A small-molecule ligand and the protein it binds are described below.
Small molecule (SMILES): CC(=O)N[C@@H]1[C@@H](O)[C@H](O)[C@@H](CO)O[C@H]1O

Sequence of chain 1.B:
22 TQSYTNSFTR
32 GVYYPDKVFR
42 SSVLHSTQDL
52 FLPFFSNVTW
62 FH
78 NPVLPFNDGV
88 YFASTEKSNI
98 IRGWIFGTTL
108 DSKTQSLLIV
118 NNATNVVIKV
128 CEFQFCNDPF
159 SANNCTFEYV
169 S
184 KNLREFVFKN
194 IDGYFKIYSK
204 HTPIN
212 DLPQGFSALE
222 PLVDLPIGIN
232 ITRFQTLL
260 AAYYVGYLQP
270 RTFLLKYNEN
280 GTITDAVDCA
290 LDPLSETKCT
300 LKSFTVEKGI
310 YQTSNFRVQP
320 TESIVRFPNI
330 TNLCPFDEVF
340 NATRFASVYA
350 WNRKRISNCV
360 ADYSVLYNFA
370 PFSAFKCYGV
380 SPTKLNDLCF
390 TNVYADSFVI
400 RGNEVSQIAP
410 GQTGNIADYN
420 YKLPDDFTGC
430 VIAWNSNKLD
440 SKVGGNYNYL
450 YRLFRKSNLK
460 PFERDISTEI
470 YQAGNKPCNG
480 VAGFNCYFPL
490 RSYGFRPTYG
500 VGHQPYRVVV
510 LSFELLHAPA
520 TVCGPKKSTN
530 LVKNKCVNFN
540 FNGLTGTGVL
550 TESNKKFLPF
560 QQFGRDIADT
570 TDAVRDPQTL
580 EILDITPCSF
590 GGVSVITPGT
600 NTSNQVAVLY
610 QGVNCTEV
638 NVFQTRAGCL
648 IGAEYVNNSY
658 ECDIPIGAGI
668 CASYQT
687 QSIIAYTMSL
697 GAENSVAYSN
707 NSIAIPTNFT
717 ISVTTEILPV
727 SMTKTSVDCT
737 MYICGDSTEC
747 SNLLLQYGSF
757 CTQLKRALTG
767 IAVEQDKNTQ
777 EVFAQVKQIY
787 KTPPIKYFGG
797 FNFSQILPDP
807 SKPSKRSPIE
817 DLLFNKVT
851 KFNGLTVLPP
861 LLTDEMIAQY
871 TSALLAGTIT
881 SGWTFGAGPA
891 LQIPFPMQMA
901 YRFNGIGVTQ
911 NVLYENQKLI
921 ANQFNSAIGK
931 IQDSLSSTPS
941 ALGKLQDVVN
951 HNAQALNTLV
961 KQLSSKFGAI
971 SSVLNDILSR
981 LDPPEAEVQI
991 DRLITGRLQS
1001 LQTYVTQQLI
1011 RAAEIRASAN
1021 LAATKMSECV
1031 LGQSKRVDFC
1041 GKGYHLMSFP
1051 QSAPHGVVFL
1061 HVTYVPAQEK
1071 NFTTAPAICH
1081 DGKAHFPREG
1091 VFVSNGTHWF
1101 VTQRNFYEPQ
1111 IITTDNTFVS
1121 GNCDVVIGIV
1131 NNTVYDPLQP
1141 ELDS

Binding-site contacts:
Ligand atom O7 contacts residue ASN1095 of chain 1.B at 3.4 Å (h-bond).
Ligand atom C8 contacts residue THR1097 of chain 1.B at 3.8 Å.
Ligand atom C4 contacts residue ASN1095 of chain 1.B at 4.3 Å.
Ligand atom C5 contacts residue PHE1100 of chain 1.B at 4.1 Å (hydrophobic).
Ligand atom C1 contacts residue HIS1098 of chain 1.B at 3.8 Å.
Ligand atom C2 contacts residue THR1097 of chain 1.B at 4.2 Å.
Ligand atom C1 contacts residue THR1097 of chain 1.B at 3.8 Å.
Ligand atom C1 contacts residue ASN1095 of chain 1.B at 1.4 Å.
Ligand atom C2 contacts residue ASN1095 of chain 1.B at 2.5 Å.
Ligand atom C7 contacts residue ASN1095 of chain 1.B at 3.7 Å.
Ligand atom C5 contacts residue ASN1095 of chain 1.B at 3.7 Å.
Ligand atom O5 contacts residue ASN1095 of chain 1.B at 2.4 Å (h-bond).
Ligand atom N2 contacts residue THR1097 of chain 1.B at 3.4 Å (h-bond).
Ligand atom C1 contacts residue PHE1100 of chain 1.B at 4.5 Å (hydrophobic).
Ligand atom N2 contacts residue ASN1095 of chain 1.B at 2.9 Å (h-bond).
Ligand atom O5 contacts residue PHE1100 of chain 1.B at 3.5 Å.
Ligand atom O5 contacts residue HIS1098 of chain 1.B at 4.3 Å.
Ligand atom C3 contacts residue ASN1095 of chain 1.B at 3.8 Å.
Ligand atom C6 contacts residue PHE1100 of chain 1.B at 3.5 Å (hydrophobic).
Ligand atom C7 contacts residue THR1097 of chain 1.B at 3.9 Å.